Binding-site contacts:
Ligand atom C5 contacts residue ASP167 of chain 1.D at 3.7 Å.
Ligand atom O6 contacts residue ASP167 of chain 1.D at 4.0 Å.
Ligand atom N3 contacts residue ASP223 of chain 1.D at 4.0 Å.
Ligand atom O6 contacts residue HIS215 of chain 1.D at 4.0 Å.
Ligand atom C8 contacts residue TYR135 of chain 1.D at 3.2 Å (hydrophobic).
Ligand atom N7 contacts residue TYR135 of chain 1.D at 3.8 Å.
Ligand atom N7 contacts residue ASP167 of chain 1.D at 2.6 Å (salt-bridge).
Ligand atom N3 contacts residue LEU222 of chain 1.D at 4.3 Å.
Ligand atom C2 contacts residue LEU222 of chain 1.D at 3.9 Å (hydrophobic).
Ligand atom C2 contacts residue VAL217 of chain 1.D at 3.2 Å (hydrophobic).
Ligand atom N9 contacts residue ILE165 of chain 1.D at 3.5 Å.
Ligand atom C6 contacts residue PHE216 of chain 1.D at 3.4 Å (hydrophobic).
Ligand atom C6 contacts residue ILE165 of chain 1.D at 4.0 Å (hydrophobic).
Ligand atom N1 contacts residue PHE216 of chain 1.D at 3.2 Å.
Ligand atom O6 contacts residue PHE216 of chain 1.D at 3.4 Å.
Ligand atom C6 contacts residue ASP167 of chain 1.D at 4.3 Å.
Ligand atom C8 contacts residue ASP167 of chain 1.D at 3.3 Å.
Ligand atom C8 contacts residue ILE165 of chain 1.D at 3.7 Å (hydrophobic).
Ligand atom C5 contacts residue ILE165 of chain 1.D at 3.9 Å (hydrophobic).
Ligand atom N7 contacts residue PHE216 of chain 1.D at 4.3 Å.
Ligand atom C5 contacts residue LYS195 of chain 1.D at 4.2 Å.
Ligand atom N1 contacts residue VAL217 of chain 1.D at 2.6 Å (h-bond).
Ligand atom N7 contacts residue LYS195 of chain 1.D at 3.8 Å.
Ligand atom O6 contacts residue LYS195 of chain 1.D at 2.8 Å (salt-bridge).
Ligand atom C6 contacts residue LYS195 of chain 1.D at 3.9 Å.
Ligand atom C4 contacts residue PHE216 of chain 1.D at 3.9 Å (hydrophobic).
Ligand atom O6 contacts residue VAL217 of chain 1.D at 3.1 Å (h-bond).
Ligand atom N9 contacts residue TYR135 of chain 1.D at 3.7 Å.
Ligand atom N9 contacts residue PO41 of chain 1.R at 4.2 Å.
Ligand atom N3 contacts residue PHE216 of chain 1.D at 3.6 Å.
Ligand atom C2 contacts residue PHE216 of chain 1.D at 3.2 Å (hydrophobic).
Ligand atom C6 contacts residue VAL217 of chain 1.D at 3.8 Å (hydrophobic).
Ligand atom C8 contacts residue PO41 of chain 1.R at 3.7 Å.
Ligand atom N7 contacts residue ILE165 of chain 1.D at 3.8 Å.
Ligand atom C4 contacts residue ILE165 of chain 1.D at 3.7 Å (hydrophobic).
Ligand atom C2 contacts residue ASP223 of chain 1.D at 3.5 Å.
Ligand atom C5 contacts residue PHE216 of chain 1.D at 3.6 Å (hydrophobic).
Ligand atom O6 contacts residue ILE165 of chain 1.D at 3.9 Å.
Ligand atom N1 contacts residue LEU222 of chain 1.D at 4.2 Å.
Ligand atom N3 contacts residue ILE165 of chain 1.D at 4.2 Å.

Sequence of chain 1.D:
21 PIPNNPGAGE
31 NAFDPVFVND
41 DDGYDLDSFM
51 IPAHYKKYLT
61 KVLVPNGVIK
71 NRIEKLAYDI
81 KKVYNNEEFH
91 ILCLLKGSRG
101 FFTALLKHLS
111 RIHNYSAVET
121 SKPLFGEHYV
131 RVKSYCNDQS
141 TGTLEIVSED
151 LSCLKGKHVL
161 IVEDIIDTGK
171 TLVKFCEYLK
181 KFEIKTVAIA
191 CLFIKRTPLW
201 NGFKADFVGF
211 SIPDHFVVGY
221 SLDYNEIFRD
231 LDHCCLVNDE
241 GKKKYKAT

This protein binds this small molecule.
Small molecule (SMILES): O=c1[nH]cnc2nc[nH]c12